Sequence of chain 3.D:
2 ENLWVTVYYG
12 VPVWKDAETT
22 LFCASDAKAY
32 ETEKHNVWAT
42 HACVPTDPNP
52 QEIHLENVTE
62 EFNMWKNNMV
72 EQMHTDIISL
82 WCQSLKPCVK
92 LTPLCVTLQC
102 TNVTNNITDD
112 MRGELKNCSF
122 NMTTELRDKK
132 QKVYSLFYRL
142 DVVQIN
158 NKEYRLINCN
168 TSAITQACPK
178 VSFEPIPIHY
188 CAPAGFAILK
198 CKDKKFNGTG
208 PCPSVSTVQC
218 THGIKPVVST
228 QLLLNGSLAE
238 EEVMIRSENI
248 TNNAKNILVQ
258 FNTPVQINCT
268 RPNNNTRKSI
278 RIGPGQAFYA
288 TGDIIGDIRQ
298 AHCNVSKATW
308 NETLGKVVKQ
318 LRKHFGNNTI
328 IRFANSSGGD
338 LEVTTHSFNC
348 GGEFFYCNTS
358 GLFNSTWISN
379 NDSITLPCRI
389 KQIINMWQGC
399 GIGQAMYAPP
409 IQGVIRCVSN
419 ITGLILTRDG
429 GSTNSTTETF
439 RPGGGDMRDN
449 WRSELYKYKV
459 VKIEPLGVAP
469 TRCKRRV

Binding-site contacts:
Ligand atom C4 contacts residue ASN324 of chain 3.D at 4.2 Å.
Ligand atom C7 contacts residue ASN324 of chain 3.D at 3.1 Å.
Ligand atom O7 contacts residue ASN324 of chain 3.D at 3.5 Å (h-bond).
Ligand atom O5 contacts residue ASN324 of chain 3.D at 2.3 Å (h-bond).
Ligand atom C7 contacts residue ARG319 of chain 3.D at 4.4 Å.
Ligand atom C3 contacts residue ASN324 of chain 3.D at 3.8 Å.
Ligand atom C2 contacts residue ASN324 of chain 3.D at 2.5 Å.
Ligand atom C5 contacts residue ASN324 of chain 3.D at 3.6 Å.
Ligand atom C1 contacts residue ASN324 of chain 3.D at 1.4 Å.
Ligand atom O7 contacts residue ARG319 of chain 3.D at 3.6 Å.
Ligand atom N2 contacts residue ASN324 of chain 3.D at 2.9 Å (h-bond).
Ligand atom O7 contacts residue LYS320 of chain 3.D at 3.9 Å.
Ligand atom C8 contacts residue ASN324 of chain 3.D at 3.2 Å.

A small-molecule ligand and the protein it binds are described below.
Small molecule (SMILES): CC(=O)N[C@@H]1[C@@H](O)[C@H](O)[C@@H](CO)O[C@H]1O